Sequence of chain 1.D:
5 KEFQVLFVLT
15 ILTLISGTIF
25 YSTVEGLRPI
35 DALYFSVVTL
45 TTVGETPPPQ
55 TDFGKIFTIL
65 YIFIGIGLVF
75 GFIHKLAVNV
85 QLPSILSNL

A small-molecule ligand and the protein it binds are described below.
Small molecule (SMILES): NCC(=O)O

Sequence of chain 2.C:
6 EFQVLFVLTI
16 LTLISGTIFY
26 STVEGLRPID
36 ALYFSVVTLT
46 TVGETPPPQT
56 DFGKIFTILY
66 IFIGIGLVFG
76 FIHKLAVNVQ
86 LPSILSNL

Binding-site contacts:
Ligand atom C contacts residue ILE34 of chain 2.C at 3.3 Å (hydrophobic).
Ligand atom N contacts residue ARG32 of chain 2.C at 3.2 Å (salt-bridge).
Ligand atom O contacts residue PRO33 of chain 2.C at 3.2 Å.
Ligand atom O contacts residue ARG32 of chain 2.C at 4.4 Å.
Ligand atom CA contacts residue PRO33 of chain 2.C at 3.7 Å (hydrophobic).
Ligand atom OXT contacts residue ARG32 of chain 2.C at 3.4 Å (salt-bridge).
Ligand atom CA contacts residue ILE34 of chain 2.C at 4.4 Å (hydrophobic).
Ligand atom OXT contacts residue ASP56 of chain 1.D at 4.0 Å.
Ligand atom C contacts residue ARG32 of chain 2.C at 4.1 Å.
Ligand atom OXT contacts residue ILE34 of chain 2.C at 2.7 Å.
Ligand atom O contacts residue ILE34 of chain 2.C at 2.8 Å (h-bond).
Ligand atom C contacts residue PRO33 of chain 2.C at 4.0 Å (hydrophobic).
Ligand atom CA contacts residue ARG32 of chain 2.C at 3.7 Å.